Sequence of chain 1.D:
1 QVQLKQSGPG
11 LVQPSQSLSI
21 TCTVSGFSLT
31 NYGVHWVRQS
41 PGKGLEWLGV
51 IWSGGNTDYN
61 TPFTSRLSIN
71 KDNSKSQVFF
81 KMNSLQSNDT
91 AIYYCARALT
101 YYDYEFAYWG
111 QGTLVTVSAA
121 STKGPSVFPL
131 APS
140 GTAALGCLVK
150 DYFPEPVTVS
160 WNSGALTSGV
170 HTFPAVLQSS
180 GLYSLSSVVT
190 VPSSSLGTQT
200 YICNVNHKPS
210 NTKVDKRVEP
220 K

Binding-site contacts:
Ligand atom O contacts residue ASN41 of chain 1.C at 3.0 Å (h-bond).
Ligand atom OG contacts residue GLU154 of chain 1.D at 2.4 Å (salt-bridge).
Ligand atom NH1 contacts residue GLN111 of chain 1.D at 3.0 Å (h-bond).
Ligand atom O contacts residue LYS103 of chain 1.C at 2.8 Å (salt-bridge).
Ligand atom OE2 contacts residue ALA91 of chain 1.D at 3.1 Å (h-bond).
Ligand atom OE1 contacts residue PRO41 of chain 1.D at 3.5 Å.
Ligand atom O contacts residue ILE92 of chain 1.D at 3.4 Å.
Ligand atom NE contacts residue ASP85 of chain 1.C at 3.0 Å (salt-bridge).
Ligand atom NH2 contacts residue ASP85 of chain 1.C at 3.4 Å (salt-bridge).
Ligand atom NH1 contacts residue THR40 of chain 1.C at 2.9 Å (h-bond).
Ligand atom CZ contacts residue ILE92 of chain 1.D at 3.5 Å (hydrophobic).
Ligand atom C contacts residue ASP85 of chain 1.C at 3.4 Å.
Ligand atom CA contacts residue ILE92 of chain 1.D at 3.5 Å (hydrophobic).
Ligand atom CG contacts residue THR40 of chain 1.C at 3.4 Å.
Ligand atom N contacts residue ASP85 of chain 1.C at 2.6 Å (salt-bridge).
Ligand atom CD1 contacts residue GLN39 of chain 1.D at 3.6 Å.
Ligand atom NE2 contacts residue PRO41 of chain 1.D at 3.6 Å (h-bond).
Ligand atom NH1 contacts residue GLY42 of chain 1.C at 3.2 Å (h-bond).
Ligand atom CZ contacts residue GLN39 of chain 1.D at 3.4 Å.
Ligand atom SG contacts residue VAL9 of chain 1.C at 3.3 Å.
Ligand atom CE1 contacts residue GLN39 of chain 1.D at 3.3 Å.
Ligand atom O contacts residue PRO41 of chain 1.D at 3.4 Å.
Ligand atom OE1 contacts residue PRO41 of chain 1.D at 3.2 Å (h-bond).
Ligand atom CA contacts residue ASP85 of chain 1.C at 3.3 Å.
Ligand atom CB contacts residue GLU154 of chain 1.D at 3.5 Å.
Ligand atom OE2 contacts residue LEU114 of chain 1.D at 3.2 Å.
Ligand atom CE2 contacts residue ILE92 of chain 1.D at 3.6 Å (hydrophobic).
Ligand atom NH2 contacts residue LYS103 of chain 1.C at 3.4 Å (salt-bridge).
Ligand atom CB contacts residue ASP85 of chain 1.C at 3.5 Å.
Ligand atom CE2 contacts residue GLN39 of chain 1.D at 3.3 Å.
Ligand atom CZ contacts residue GLN111 of chain 1.D at 3.2 Å.
Ligand atom CD contacts residue PRO41 of chain 1.D at 3.5 Å (hydrophobic).
Ligand atom CD contacts residue ASP85 of chain 1.C at 3.5 Å.
Ligand atom NH2 contacts residue GLN111 of chain 1.D at 2.6 Å (h-bond).
Ligand atom CA contacts residue ASP85 of chain 1.C at 3.6 Å.
Ligand atom O contacts residue ASN41 of chain 1.C at 3.5 Å (h-bond).
Ligand atom OE2 contacts residue THR90 of chain 1.D at 3.1 Å.
Ligand atom CD contacts residue ILE92 of chain 1.D at 3.6 Å (hydrophobic).
Ligand atom CG contacts residue TYR87 of chain 1.C at 3.5 Å (hydrophobic).
Ligand atom O contacts residue GLN38 of chain 1.C at 3.3 Å.

This protein binds this small molecule.
Small molecule (SMILES): CC(C)C[C@@H]1NC(=O)[C@H](CCCN=C(N)N)NC(=O)[C@H](CCCN=C(N)N)NC(=O)[C@H]([C@@H](C)O)NC(=O)[C@H](CO)NC(=O)[C@H](CCC(=O)O)NC(=O)[C@H](CC(=O)O)NC(=O)[C@H](Cc2ccccc2)NC(=O)[C@H](CCC(N)=O)NC(=O)[C@@H](N)CSSC[C@@H](C(=O)O)NC(=O)[C@H](CCCCN)NC1=O

Sequence of chain 1.C:
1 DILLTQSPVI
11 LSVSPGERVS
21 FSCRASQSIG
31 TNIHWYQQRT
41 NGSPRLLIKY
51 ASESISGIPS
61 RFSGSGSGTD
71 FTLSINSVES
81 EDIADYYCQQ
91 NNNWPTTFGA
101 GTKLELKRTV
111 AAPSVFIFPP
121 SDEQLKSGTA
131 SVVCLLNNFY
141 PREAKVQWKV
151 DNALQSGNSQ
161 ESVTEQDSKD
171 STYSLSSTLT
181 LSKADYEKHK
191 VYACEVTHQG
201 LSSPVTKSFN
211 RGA